The protein below binds the small molecule below.
Small molecule (SMILES): Nc1nc2[nH]c(SCc3ccccc3F)nc2c(=O)[nH]1

Sequence of chain 1.A:
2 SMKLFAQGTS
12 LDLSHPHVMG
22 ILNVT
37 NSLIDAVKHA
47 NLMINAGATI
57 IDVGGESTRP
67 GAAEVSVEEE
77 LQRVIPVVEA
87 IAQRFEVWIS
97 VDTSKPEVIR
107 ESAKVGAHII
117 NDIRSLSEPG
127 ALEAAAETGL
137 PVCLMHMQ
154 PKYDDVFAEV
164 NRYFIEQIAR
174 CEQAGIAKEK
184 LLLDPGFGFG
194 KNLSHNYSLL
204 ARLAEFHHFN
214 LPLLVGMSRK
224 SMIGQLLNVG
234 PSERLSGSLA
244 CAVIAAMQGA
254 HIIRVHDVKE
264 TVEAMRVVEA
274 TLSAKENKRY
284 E

Binding-site contacts:
Ligand atom F15 contacts residue PHE192 of chain 1.A at 3.2 Å.
Ligand atom N16 contacts residue LYS223 of chain 1.A at 3.3 Å (salt-bridge).
Ligand atom C3 contacts residue PHE192 of chain 1.A at 3.6 Å (hydrophobic).
Ligand atom N20 contacts residue MET141 of chain 1.A at 3.6 Å (h-bond).
Ligand atom N17 contacts residue ASN117 of chain 1.A at 3.4 Å (h-bond).
Ligand atom C6 contacts residue PHE192 of chain 1.A at 3.9 Å (hydrophobic).
Ligand atom O1 contacts residue LYS223 of chain 1.A at 2.7 Å (salt-bridge).
Ligand atom S7 contacts residue ARG257 of chain 1.A at 3.7 Å.
Ligand atom N17 contacts residue ARG257 of chain 1.A at 3.9 Å.
Ligand atom O1 contacts residue ASP187 of chain 1.A at 4.0 Å.
Ligand atom C2 contacts residue LYS223 of chain 1.A at 3.6 Å.
Ligand atom C6 contacts residue ARG257 of chain 1.A at 3.3 Å.
Ligand atom S7 contacts residue THR64 of chain 1.A at 2.7 Å (h-bond).
Ligand atom N16 contacts residue PHE192 of chain 1.A at 3.5 Å.
Ligand atom C18 contacts residue MET141 of chain 1.A at 3.8 Å (hydrophobic).
Ligand atom C8 contacts residue PHE192 of chain 1.A at 3.5 Å (hydrophobic).
Ligand atom N19 contacts residue ASP187 of chain 1.A at 2.8 Å (salt-bridge).
Ligand atom N5 contacts residue ARG257 of chain 1.A at 3.3 Å.
Ligand atom N20 contacts residue ASP187 of chain 1.A at 2.6 Å (salt-bridge).
Ligand atom C2 contacts residue ASP187 of chain 1.A at 3.7 Å.
Ligand atom N19 contacts residue ASN117 of chain 1.A at 2.7 Å (h-bond).
Ligand atom N16 contacts residue ARG257 of chain 1.A at 3.4 Å (salt-bridge).
Ligand atom N19 contacts residue LEU217 of chain 1.A at 3.6 Å.
Ligand atom C2 contacts residue MET141 of chain 1.A at 3.9 Å (hydrophobic).
Ligand atom C6 contacts residue THR64 of chain 1.A at 3.5 Å.
Ligand atom C10 contacts residue ARG65 of chain 1.A at 3.9 Å.
Ligand atom C3 contacts residue ARG257 of chain 1.A at 3.8 Å.
Ligand atom C4 contacts residue ARG257 of chain 1.A at 3.7 Å.
Ligand atom C11 contacts residue ARG65 of chain 1.A at 3.9 Å.
Ligand atom O1 contacts residue PHE192 of chain 1.A at 3.8 Å.
Ligand atom C3 contacts residue LYS223 of chain 1.A at 3.8 Å.
Ligand atom C18 contacts residue ASN117 of chain 1.A at 3.8 Å.
Ligand atom C2 contacts residue PHE192 of chain 1.A at 3.8 Å (hydrophobic).
Ligand atom N5 contacts residue THR64 of chain 1.A at 3.6 Å.
Ligand atom C18 contacts residue ASP187 of chain 1.A at 3.1 Å.
Ligand atom C8 contacts residue THR64 of chain 1.A at 3.2 Å.
Ligand atom F15 contacts residue THR64 of chain 1.A at 3.9 Å.
Ligand atom O1 contacts residue GLY219 of chain 1.A at 3.2 Å (h-bond).
Ligand atom N17 contacts residue ILE119 of chain 1.A at 3.9 Å.
Ligand atom C4 contacts residue ILE119 of chain 1.A at 4.0 Å (hydrophobic).